Sequence of chain 1.F:
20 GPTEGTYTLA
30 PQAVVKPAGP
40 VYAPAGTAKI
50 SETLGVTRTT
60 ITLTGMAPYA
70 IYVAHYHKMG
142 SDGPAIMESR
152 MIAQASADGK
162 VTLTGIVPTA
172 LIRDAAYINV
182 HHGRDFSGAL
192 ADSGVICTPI

Sequence of chain 1.A:
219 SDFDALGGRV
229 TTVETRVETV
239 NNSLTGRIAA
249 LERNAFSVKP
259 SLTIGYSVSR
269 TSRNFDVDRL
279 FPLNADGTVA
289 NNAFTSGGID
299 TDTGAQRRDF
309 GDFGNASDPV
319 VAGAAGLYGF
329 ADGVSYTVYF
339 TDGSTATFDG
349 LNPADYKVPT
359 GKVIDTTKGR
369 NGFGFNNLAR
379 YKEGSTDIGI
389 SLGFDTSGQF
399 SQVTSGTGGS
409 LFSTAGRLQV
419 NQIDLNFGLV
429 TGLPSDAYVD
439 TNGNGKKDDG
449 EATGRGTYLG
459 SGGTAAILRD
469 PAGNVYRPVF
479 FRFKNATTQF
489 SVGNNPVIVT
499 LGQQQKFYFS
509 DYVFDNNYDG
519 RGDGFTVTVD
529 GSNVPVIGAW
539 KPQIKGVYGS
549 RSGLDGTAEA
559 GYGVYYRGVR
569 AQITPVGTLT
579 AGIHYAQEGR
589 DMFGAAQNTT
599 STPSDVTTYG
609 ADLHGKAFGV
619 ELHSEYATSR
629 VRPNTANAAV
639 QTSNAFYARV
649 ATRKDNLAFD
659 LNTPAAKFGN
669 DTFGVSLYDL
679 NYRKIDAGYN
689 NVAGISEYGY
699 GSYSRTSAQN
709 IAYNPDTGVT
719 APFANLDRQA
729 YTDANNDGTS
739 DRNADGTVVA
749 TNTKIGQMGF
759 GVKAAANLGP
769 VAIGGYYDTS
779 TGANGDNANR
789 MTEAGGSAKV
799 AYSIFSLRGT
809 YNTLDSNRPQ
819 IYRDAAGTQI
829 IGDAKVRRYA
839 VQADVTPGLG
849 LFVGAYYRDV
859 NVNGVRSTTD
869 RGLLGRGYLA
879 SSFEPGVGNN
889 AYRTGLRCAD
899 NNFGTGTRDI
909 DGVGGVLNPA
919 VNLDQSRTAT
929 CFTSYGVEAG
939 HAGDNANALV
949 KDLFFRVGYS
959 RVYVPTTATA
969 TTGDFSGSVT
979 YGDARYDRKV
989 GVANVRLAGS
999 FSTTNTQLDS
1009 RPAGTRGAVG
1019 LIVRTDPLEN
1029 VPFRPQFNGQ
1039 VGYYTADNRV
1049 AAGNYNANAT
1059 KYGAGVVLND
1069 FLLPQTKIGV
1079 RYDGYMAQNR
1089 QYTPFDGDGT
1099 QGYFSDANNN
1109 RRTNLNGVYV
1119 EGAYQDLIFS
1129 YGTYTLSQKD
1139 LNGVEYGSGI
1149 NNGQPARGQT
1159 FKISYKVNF

Binding-site contacts:
Ligand atom C30 contacts residue ASP610 of chain 1.B at 3.4 Å.
Ligand atom C20 contacts residue ILE571 of chain 1.B at 3.8 Å (hydrophobic).
Ligand atom C16 contacts residue PRO540 of chain 1.B at 3.8 Å (hydrophobic).
Ligand atom O3 contacts residue ALA609 of chain 1.B at 3.4 Å (h-bond).
Ligand atom C39 contacts residue ILE581 of chain 1.B at 4.0 Å (hydrophobic).
Ligand atom C36 contacts residue GLY529 of chain 1.B at 3.7 Å.
Ligand atom C18 contacts residue ILE542 of chain 1.B at 4.0 Å (hydrophobic).
Ligand atom C11 contacts residue VAL532 of chain 1.B at 3.9 Å (hydrophobic).
Ligand atom C18 contacts residue PRO540 of chain 1.B at 4.0 Å (hydrophobic).
Ligand atom O3 contacts residue TYR624 of chain 1.B at 3.8 Å.
Ligand atom C33 contacts residue SER622 of chain 1.B at 3.4 Å.
Ligand atom C22 contacts residue ILE571 of chain 1.B at 3.8 Å (hydrophobic).
Ligand atom C20 contacts residue PRO540 of chain 1.B at 4.0 Å (hydrophobic).
Ligand atom C32 contacts residue LEU611 of chain 1.B at 3.8 Å (hydrophobic).
Ligand atom C27 contacts residue ALA579 of chain 1.B at 3.1 Å (hydrophobic).
Ligand atom O2 contacts residue LEU1070 of chain 1.A at 3.8 Å.
Ligand atom O3 contacts residue GLU623 of chain 1.B at 3.9 Å.
Ligand atom C37 contacts residue ILE542 of chain 1.B at 3.2 Å (hydrophobic).
Ligand atom O2 contacts residue LEU1071 of chain 1.A at 3.2 Å.
Ligand atom C23 contacts residue ALA569 of chain 1.B at 4.1 Å (hydrophobic).
Ligand atom C29 contacts residue ALA609 of chain 1.B at 3.9 Å (hydrophobic).
Ligand atom C28 contacts residue ILE581 of chain 1.B at 3.9 Å (hydrophobic).
Ligand atom C31 contacts residue ALA609 of chain 1.B at 3.3 Å (hydrophobic).
Ligand atom C28 contacts residue GLY580 of chain 1.B at 4.0 Å.
Ligand atom C26 contacts residue ALA579 of chain 1.B at 3.5 Å (hydrophobic).
Ligand atom C34 contacts residue SER622 of chain 1.B at 2.3 Å.
Ligand atom C34 contacts residue PHE644 of chain 1.B at 3.9 Å (hydrophobic).
Ligand atom C21 contacts residue ALA569 of chain 1.B at 4.0 Å (hydrophobic).
Ligand atom C30 contacts residue ALA609 of chain 1.B at 3.8 Å (hydrophobic).
Ligand atom C31 contacts residue ASP610 of chain 1.B at 3.4 Å.
Ligand atom C36 contacts residue VAL527 of chain 1.B at 3.6 Å (hydrophobic).
Ligand atom O3 contacts residue SER622 of chain 1.B at 3.4 Å (h-bond).
Ligand atom C2 contacts residue LEU1070 of chain 1.A at 3.9 Å (hydrophobic).
Ligand atom C24 contacts residue ALA579 of chain 1.B at 4.0 Å (hydrophobic).
Ligand atom C37 contacts residue GLN541 of chain 1.B at 4.0 Å.
Ligand atom C17 contacts residue PRO540 of chain 1.B at 3.0 Å (hydrophobic).
Ligand atom C37 contacts residue VAL527 of chain 1.B at 4.0 Å (hydrophobic).
Ligand atom C27 contacts residue GLY580 of chain 1.B at 3.5 Å.
Ligand atom C19 contacts residue ILE542 of chain 1.B at 3.8 Å (hydrophobic).
Ligand atom C36 contacts residue ASP528 of chain 1.B at 3.6 Å.

Sequence of chain 1.B:
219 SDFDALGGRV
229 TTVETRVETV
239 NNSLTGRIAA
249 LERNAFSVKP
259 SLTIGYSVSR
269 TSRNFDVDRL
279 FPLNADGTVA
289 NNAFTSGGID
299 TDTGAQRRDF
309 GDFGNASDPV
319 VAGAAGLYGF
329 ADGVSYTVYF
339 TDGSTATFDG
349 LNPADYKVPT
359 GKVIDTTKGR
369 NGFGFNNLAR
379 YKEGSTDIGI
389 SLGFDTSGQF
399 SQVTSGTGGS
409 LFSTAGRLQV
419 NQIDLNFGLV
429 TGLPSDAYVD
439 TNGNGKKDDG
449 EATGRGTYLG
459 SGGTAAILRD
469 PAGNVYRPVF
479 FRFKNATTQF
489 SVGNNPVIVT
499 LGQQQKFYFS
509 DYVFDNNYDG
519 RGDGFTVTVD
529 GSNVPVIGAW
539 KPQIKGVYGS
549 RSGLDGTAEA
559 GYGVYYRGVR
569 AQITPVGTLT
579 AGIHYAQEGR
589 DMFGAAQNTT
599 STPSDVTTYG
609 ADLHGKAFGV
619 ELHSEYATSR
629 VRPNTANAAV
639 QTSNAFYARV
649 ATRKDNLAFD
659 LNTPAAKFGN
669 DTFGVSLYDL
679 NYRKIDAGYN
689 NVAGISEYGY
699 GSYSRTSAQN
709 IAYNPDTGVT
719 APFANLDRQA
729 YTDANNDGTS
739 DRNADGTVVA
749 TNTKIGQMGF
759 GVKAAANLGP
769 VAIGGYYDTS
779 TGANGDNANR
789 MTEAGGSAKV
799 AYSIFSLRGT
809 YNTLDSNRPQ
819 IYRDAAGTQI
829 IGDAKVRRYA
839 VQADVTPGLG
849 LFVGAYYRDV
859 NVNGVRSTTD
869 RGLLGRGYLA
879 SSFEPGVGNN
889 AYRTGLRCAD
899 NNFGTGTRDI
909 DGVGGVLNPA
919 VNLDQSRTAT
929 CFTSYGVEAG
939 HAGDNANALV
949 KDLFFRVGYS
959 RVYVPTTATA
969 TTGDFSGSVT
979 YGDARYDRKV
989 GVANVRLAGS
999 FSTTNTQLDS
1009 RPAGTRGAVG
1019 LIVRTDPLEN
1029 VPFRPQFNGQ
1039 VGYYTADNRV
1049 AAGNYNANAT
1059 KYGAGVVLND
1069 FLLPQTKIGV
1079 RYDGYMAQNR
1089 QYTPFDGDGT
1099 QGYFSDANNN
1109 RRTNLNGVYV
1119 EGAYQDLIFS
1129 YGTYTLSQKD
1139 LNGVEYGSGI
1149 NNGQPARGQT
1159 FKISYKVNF

A small-molecule ligand and the protein it binds are described below.
Small molecule (SMILES): C[C@@H](CCC[C@@H](C)CCCC[C@@H](C)CCC[C@H](C)CC[C@@H]1[C@@H](C)C(O)C[C@H](O)C1(C)C)CCC[C@H](C)CCCC(C)(C)O